Sequence of chain 1.C:
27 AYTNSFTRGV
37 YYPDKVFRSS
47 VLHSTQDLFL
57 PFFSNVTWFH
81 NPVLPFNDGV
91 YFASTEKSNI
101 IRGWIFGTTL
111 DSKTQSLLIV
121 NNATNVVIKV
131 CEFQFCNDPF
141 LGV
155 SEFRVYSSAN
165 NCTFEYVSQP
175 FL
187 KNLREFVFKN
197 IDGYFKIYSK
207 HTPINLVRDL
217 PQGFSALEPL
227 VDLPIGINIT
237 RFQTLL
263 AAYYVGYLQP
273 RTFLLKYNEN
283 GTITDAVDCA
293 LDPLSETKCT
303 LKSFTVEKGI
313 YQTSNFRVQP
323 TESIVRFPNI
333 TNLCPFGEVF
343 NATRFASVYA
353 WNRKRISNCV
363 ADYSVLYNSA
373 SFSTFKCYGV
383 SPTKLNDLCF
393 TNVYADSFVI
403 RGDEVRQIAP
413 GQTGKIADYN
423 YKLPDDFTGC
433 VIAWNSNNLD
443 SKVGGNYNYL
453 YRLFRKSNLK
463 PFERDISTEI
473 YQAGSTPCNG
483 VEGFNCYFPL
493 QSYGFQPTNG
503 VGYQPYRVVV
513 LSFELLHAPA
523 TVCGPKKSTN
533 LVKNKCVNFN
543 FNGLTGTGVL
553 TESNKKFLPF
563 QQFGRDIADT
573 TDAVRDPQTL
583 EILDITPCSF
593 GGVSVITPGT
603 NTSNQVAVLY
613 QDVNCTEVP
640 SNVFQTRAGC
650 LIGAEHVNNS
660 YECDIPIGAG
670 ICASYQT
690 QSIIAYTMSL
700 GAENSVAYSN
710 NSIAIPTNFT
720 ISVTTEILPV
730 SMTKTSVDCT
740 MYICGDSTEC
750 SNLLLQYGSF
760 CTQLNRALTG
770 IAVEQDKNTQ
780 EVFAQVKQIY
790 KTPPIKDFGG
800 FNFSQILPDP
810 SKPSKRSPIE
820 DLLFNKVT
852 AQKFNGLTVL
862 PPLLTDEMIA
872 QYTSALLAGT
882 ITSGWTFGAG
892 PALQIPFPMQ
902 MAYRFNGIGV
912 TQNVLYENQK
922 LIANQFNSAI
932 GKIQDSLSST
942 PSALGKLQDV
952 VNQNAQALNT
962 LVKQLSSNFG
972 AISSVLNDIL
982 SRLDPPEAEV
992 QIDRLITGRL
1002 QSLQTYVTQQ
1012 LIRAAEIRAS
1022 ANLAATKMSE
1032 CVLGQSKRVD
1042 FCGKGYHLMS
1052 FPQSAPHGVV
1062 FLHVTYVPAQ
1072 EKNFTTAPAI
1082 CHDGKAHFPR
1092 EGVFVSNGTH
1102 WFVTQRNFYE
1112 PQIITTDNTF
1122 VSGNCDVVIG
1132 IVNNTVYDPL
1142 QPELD

The protein below binds the small molecule below.
Small molecule (SMILES): CC(=O)N[C@@H]1[C@@H](O)[C@H](O)[C@@H](CO)O[C@H]1O

Binding-site contacts:
Ligand atom C2 contacts residue ASN657 of chain 1.C at 2.4 Å.
Ligand atom N2 contacts residue ASN657 of chain 1.C at 2.9 Å (h-bond).
Ligand atom O5 contacts residue ASN657 of chain 1.C at 2.4 Å (h-bond).
Ligand atom O7 contacts residue ASN657 of chain 1.C at 3.0 Å (h-bond).
Ligand atom C5 contacts residue ASN657 of chain 1.C at 3.7 Å.
Ligand atom C7 contacts residue ASN657 of chain 1.C at 3.1 Å.
Ligand atom C8 contacts residue ASN657 of chain 1.C at 4.3 Å.
Ligand atom C4 contacts residue ASN657 of chain 1.C at 4.2 Å.
Ligand atom C1 contacts residue ASN657 of chain 1.C at 1.4 Å.
Ligand atom C3 contacts residue ASN657 of chain 1.C at 3.8 Å.